Sequence of chain 1.A:
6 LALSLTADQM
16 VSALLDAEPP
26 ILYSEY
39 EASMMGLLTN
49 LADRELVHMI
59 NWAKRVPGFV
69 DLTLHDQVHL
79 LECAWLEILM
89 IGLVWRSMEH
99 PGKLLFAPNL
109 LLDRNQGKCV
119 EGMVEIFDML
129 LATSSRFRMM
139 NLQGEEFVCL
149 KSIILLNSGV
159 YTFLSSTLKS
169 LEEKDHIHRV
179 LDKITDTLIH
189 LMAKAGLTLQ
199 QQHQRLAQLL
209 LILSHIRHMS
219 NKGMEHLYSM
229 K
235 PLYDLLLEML

The protein below binds the small molecule below.
Small molecule (SMILES): C[C@H](CCc1ccc(O)cc1)NC(=O)Cc1c(-c2ccccc2)[nH]c2ccccc12

Binding-site contacts:
Ligand atom C29 contacts residue VAL118 of chain 1.A at 3.3 Å (hydrophobic).
Ligand atom C23 contacts residue LEU225 of chain 1.A at 3.5 Å (hydrophobic).
Ligand atom C19 contacts residue LEU225 of chain 1.A at 3.9 Å (hydrophobic).
Ligand atom C10 contacts residue LEU128 of chain 1.A at 3.8 Å (hydrophobic).
Ligand atom C21 contacts residue ALA50 of chain 1.A at 3.9 Å (hydrophobic).
Ligand atom C11 contacts residue MET121 of chain 1.A at 3.3 Å (hydrophobic).
Ligand atom C11 contacts residue LEU128 of chain 1.A at 3.4 Å (hydrophobic).
Ligand atom C30 contacts residue MET43 of chain 1.A at 3.3 Å (hydrophobic).
Ligand atom O5 contacts residue LEU49 of chain 1.A at 3.6 Å.
Ligand atom C29 contacts residue MET43 of chain 1.A at 3.3 Å (hydrophobic).
Ligand atom C29 contacts residue MET228 of chain 1.A at 3.8 Å (hydrophobic).
Ligand atom C10 contacts residue ILE124 of chain 1.A at 3.9 Å (hydrophobic).
Ligand atom C6 contacts residue LEU87 of chain 1.A at 3.8 Å (hydrophobic).
Ligand atom O14 contacts residue MET88 of chain 1.A at 2.9 Å.
Ligand atom C7 contacts residue LEU91 of chain 1.A at 3.8 Å (hydrophobic).
Ligand atom C7 contacts residue PHE104 of chain 1.A at 3.6 Å (hydrophobic).
Ligand atom C28 contacts residue HIS224 of chain 1.A at 3.8 Å.
Ligand atom C20 contacts residue THR47 of chain 1.A at 3.9 Å.
Ligand atom C15 contacts residue LEU225 of chain 1.A at 3.8 Å (hydrophobic).
Ligand atom C28 contacts residue VAL118 of chain 1.A at 3.9 Å (hydrophobic).
Ligand atom C6 contacts residue PHE104 of chain 1.A at 3.7 Å (hydrophobic).
Ligand atom C22 contacts residue ALA50 of chain 1.A at 3.9 Å (hydrophobic).
Ligand atom C2 contacts residue PHE104 of chain 1.A at 3.8 Å (hydrophobic).
Ligand atom O5 contacts residue GLU53 of chain 1.A at 2.3 Å (salt-bridge).
Ligand atom C4 contacts residue GLU53 of chain 1.A at 3.6 Å.
Ligand atom C16 contacts residue LEU225 of chain 1.A at 3.5 Å (hydrophobic).
Ligand atom C9 contacts residue LEU128 of chain 1.A at 3.9 Å (hydrophobic).
Ligand atom C3 contacts residue ALA50 of chain 1.A at 3.6 Å (hydrophobic).
Ligand atom C27 contacts residue HIS224 of chain 1.A at 3.3 Å.
Ligand atom N18 contacts residue MET43 of chain 1.A at 3.6 Å.
Ligand atom C17 contacts residue LEU225 of chain 1.A at 3.9 Å (hydrophobic).
Ligand atom O14 contacts residue LEU84 of chain 1.A at 3.4 Å.
Ligand atom C1 contacts residue PHE104 of chain 1.A at 3.6 Å (hydrophobic).
Ligand atom O14 contacts residue GLY221 of chain 1.A at 3.9 Å.
Ligand atom C26 contacts residue HIS224 of chain 1.A at 3.8 Å.
Ligand atom C24 contacts residue LEU225 of chain 1.A at 3.6 Å (hydrophobic).
Ligand atom C20 contacts residue LEU46 of chain 1.A at 3.9 Å (hydrophobic).
Ligand atom C21 contacts residue LEU46 of chain 1.A at 3.9 Å (hydrophobic).
Ligand atom C23 contacts residue LEU84 of chain 1.A at 3.8 Å (hydrophobic).
Ligand atom C4 contacts residue LEU87 of chain 1.A at 3.9 Å (hydrophobic).